Sequence of chain 1.D:
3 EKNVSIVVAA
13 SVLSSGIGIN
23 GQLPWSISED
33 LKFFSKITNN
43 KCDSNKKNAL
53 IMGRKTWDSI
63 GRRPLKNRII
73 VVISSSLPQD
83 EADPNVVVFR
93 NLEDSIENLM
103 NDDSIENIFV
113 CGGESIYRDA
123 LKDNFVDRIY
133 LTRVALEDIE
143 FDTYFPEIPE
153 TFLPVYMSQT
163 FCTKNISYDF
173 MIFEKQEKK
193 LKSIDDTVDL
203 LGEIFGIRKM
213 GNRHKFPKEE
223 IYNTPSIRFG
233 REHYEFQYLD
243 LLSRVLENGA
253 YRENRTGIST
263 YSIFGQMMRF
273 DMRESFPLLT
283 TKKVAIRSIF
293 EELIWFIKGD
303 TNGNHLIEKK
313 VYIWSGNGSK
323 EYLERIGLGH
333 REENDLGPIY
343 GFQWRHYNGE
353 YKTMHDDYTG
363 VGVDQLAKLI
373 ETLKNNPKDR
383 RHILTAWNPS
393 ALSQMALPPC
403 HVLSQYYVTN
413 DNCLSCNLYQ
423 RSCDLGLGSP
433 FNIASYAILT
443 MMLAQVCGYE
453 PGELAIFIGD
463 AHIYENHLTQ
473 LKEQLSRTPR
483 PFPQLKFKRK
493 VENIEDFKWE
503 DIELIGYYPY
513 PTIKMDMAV

This small molecule binds to this protein.
Small molecule (SMILES): CN(Cc1cnc2nc(N)nc(N)c2n1)c1ccc(C(=O)N[C@@H](CCC(=O)O)C(=O)O)cc1

Binding-site contacts:
Ligand atom NA4 contacts residue NDP1 of chain 1.R at 3.6 Å (h-bond).
Ligand atom CT contacts residue ARG70 of chain 1.D at 3.3 Å.
Ligand atom C2 contacts residue ALA11 of chain 1.D at 3.5 Å (hydrophobic).
Ligand atom N3 contacts residue ALA11 of chain 1.D at 3.7 Å.
Ligand atom O1 contacts residue ARG70 of chain 1.D at 2.8 Å (salt-bridge).
Ligand atom N3 contacts residue VAL9 of chain 1.D at 3.4 Å.
Ligand atom C2 contacts residue VAL10 of chain 1.D at 3.6 Å (hydrophobic).
Ligand atom C4 contacts residue PHE36 of chain 1.D at 3.5 Å (hydrophobic).
Ligand atom N3 contacts residue VAL10 of chain 1.D at 3.3 Å (h-bond).
Ligand atom CM contacts residue ILE62 of chain 1.D at 3.7 Å (hydrophobic).
Ligand atom N1 contacts residue ALA11 of chain 1.D at 3.4 Å.
Ligand atom N8 contacts residue LEU33 of chain 1.D at 3.7 Å.
Ligand atom C4 contacts residue NDP1 of chain 1.R at 3.2 Å.
Ligand atom O2 contacts residue SER37 of chain 1.D at 3.1 Å (h-bond).
Ligand atom N5 contacts residue NDP1 of chain 1.R at 3.4 Å.
Ligand atom NA2 contacts residue THR134 of chain 1.D at 3.1 Å (h-bond).
Ligand atom C14 contacts residue ILE62 of chain 1.D at 3.6 Å (hydrophobic).
Ligand atom CT contacts residue SER37 of chain 1.D at 3.6 Å.
Ligand atom NA4 contacts residue PHE36 of chain 1.D at 3.4 Å.
Ligand atom NA4 contacts residue CYS113 of chain 1.D at 3.2 Å.
Ligand atom NA2 contacts residue ASP32 of chain 1.D at 3.1 Å (salt-bridge).
Ligand atom N3 contacts residue PHE36 of chain 1.D at 3.7 Å.
Ligand atom O1 contacts residue SER37 of chain 1.D at 3.6 Å.
Ligand atom C4 contacts residue VAL9 of chain 1.D at 3.5 Å (hydrophobic).
Ligand atom C12 contacts residue LEU33 of chain 1.D at 3.6 Å (hydrophobic).
Ligand atom O2 contacts residue ARG70 of chain 1.D at 3.0 Å (salt-bridge).
Ligand atom CM contacts residue THR58 of chain 1.D at 3.5 Å.
Ligand atom NA2 contacts residue ALA11 of chain 1.D at 3.7 Å.
Ligand atom N1 contacts residue ASP32 of chain 1.D at 2.9 Å (salt-bridge).
Ligand atom C7 contacts residue LEU25 of chain 1.D at 3.5 Å (hydrophobic).
Ligand atom C4A contacts residue NDP1 of chain 1.R at 3.1 Å.
Ligand atom C2 contacts residue ASP32 of chain 1.D at 3.7 Å.
Ligand atom NA4 contacts residue TYR119 of chain 1.D at 3.7 Å.
Ligand atom N8 contacts residue ASP32 of chain 1.D at 3.3 Å (salt-bridge).
Ligand atom NA2 contacts residue VAL10 of chain 1.D at 3.3 Å (h-bond).
Ligand atom C8A contacts residue NDP1 of chain 1.R at 3.5 Å.
Ligand atom C16 contacts residue PHE36 of chain 1.D at 3.6 Å (hydrophobic).
Ligand atom C8A contacts residue ASP32 of chain 1.D at 3.5 Å.
Ligand atom N3 contacts residue NDP1 of chain 1.R at 3.6 Å.
Ligand atom NA4 contacts residue VAL9 of chain 1.D at 2.8 Å (h-bond).